Sequence of chain 2.A:
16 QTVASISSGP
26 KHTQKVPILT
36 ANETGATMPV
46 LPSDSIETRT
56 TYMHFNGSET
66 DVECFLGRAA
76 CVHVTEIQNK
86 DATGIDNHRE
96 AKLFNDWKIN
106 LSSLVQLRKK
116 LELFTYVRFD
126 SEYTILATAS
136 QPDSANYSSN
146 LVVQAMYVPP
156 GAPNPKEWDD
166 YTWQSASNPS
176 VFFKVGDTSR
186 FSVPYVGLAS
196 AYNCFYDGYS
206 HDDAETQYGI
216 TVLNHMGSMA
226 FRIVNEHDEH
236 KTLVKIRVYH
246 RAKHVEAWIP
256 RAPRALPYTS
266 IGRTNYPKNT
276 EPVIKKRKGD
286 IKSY

Sequence of chain 3.C:
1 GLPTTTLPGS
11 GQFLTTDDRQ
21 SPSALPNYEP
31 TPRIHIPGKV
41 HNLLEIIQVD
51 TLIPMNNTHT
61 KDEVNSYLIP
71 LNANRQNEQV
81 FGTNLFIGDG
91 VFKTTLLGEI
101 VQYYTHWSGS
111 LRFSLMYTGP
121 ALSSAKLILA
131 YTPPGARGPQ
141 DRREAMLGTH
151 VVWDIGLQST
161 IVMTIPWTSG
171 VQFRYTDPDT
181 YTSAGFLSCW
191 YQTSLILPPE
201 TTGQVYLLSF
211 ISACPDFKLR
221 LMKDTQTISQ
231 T

The small molecule below binds the protein below.
Small molecule (SMILES): COc1cc(CC(=O)c2ccc(C#N)cc2)c([N+](=O)[O-])cc1OC

Sequence of chain 2.C:
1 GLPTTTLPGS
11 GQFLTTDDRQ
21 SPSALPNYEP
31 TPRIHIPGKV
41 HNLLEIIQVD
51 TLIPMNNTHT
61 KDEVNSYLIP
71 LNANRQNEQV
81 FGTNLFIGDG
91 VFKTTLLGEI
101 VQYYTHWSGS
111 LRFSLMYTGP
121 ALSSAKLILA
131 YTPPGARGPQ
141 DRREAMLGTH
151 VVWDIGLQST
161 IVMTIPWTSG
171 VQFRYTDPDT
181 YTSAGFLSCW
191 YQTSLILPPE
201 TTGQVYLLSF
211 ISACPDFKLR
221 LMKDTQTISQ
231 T

Binding-site contacts:
Ligand atom C05 contacts residue TYR128 of chain 2.A at 3.8 Å (hydrophobic).
Ligand atom C15 contacts residue SER126 of chain 2.A at 3.5 Å.
Ligand atom C14 contacts residue TYR197 of chain 2.A at 3.7 Å (hydrophobic).
Ligand atom O23 contacts residue LEU221 of chain 3.C at 3.9 Å.
Ligand atom C06 contacts residue TYR128 of chain 2.A at 3.4 Å (hydrophobic).
Ligand atom O24 contacts residue VAL191 of chain 2.A at 3.1 Å.
Ligand atom O20 contacts residue PHE186 of chain 2.A at 3.8 Å.
Ligand atom O16 contacts residue VAL188 of chain 2.A at 3.8 Å.
Ligand atom C21 contacts residue TYR152 of chain 2.A at 3.6 Å (hydrophobic).
Ligand atom C15 contacts residue TYR128 of chain 2.A at 3.1 Å (hydrophobic).
Ligand atom C14 contacts residue LEU106 of chain 2.A at 3.5 Å (hydrophobic).
Ligand atom O24 contacts residue TYR152 of chain 2.A at 3.5 Å (h-bond).
Ligand atom C10 contacts residue MET221 of chain 2.A at 3.9 Å (hydrophobic).
Ligand atom C11 contacts residue TYR197 of chain 2.A at 3.5 Å (hydrophobic).
Ligand atom C19 contacts residue TYR152 of chain 2.A at 3.9 Å (hydrophobic).
Ligand atom O20 contacts residue TYR152 of chain 2.A at 3.7 Å.
Ligand atom C01 contacts residue TYR128 of chain 2.A at 2.9 Å (hydrophobic).
Ligand atom C15 contacts residue TYR197 of chain 2.A at 3.8 Å (hydrophobic).
Ligand atom O16 contacts residue TYR128 of chain 2.A at 2.9 Å (h-bond).
Ligand atom C08 contacts residue TYR128 of chain 2.A at 3.3 Å (hydrophobic).
Ligand atom O02 contacts residue MET224 of chain 2.A at 3.5 Å.
Ligand atom N13 contacts residue GOL1 of chain 2.E at 3.7 Å.
Ligand atom C01 contacts residue PHE186 of chain 2.A at 2.8 Å (hydrophobic).
Ligand atom C01 contacts residue MET224 of chain 2.A at 3.7 Å (hydrophobic).
Ligand atom C03 contacts residue TYR128 of chain 2.A at 3.7 Å (hydrophobic).
Ligand atom N22 contacts residue TYR152 of chain 2.A at 3.3 Å (h-bond).
Ligand atom C09 contacts residue MET221 of chain 2.A at 3.9 Å (hydrophobic).
Ligand atom C10 contacts residue TYR197 of chain 2.A at 3.7 Å (hydrophobic).
Ligand atom N13 contacts residue TYR197 of chain 2.A at 3.4 Å.
Ligand atom O23 contacts residue TYR152 of chain 2.A at 3.0 Å (h-bond).
Ligand atom N22 contacts residue VAL191 of chain 2.A at 3.9 Å.
Ligand atom C04 contacts residue TYR128 of chain 2.A at 3.4 Å (hydrophobic).
Ligand atom C06 contacts residue ILE104 of chain 2.A at 3.5 Å (hydrophobic).
Ligand atom C17 contacts residue TYR152 of chain 2.A at 3.8 Å (hydrophobic).
Ligand atom O02 contacts residue TYR128 of chain 2.A at 3.8 Å.
Ligand atom O23 contacts residue VAL191 of chain 2.A at 3.9 Å.
Ligand atom C08 contacts residue TYR197 of chain 2.A at 3.9 Å (hydrophobic).
Ligand atom C12 contacts residue TYR197 of chain 2.A at 3.5 Å (hydrophobic).
Ligand atom C18 contacts residue TYR152 of chain 2.A at 3.7 Å (hydrophobic).
Ligand atom C07 contacts residue TYR128 of chain 2.A at 2.9 Å (hydrophobic).